Sequence of chain 2.A:
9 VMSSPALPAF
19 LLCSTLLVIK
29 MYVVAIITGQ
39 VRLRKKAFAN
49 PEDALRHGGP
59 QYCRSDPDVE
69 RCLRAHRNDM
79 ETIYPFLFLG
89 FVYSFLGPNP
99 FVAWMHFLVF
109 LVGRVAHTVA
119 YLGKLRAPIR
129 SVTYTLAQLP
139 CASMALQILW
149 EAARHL

This protein binds this small molecule.
Small molecule (SMILES): Cc1ccccc1-c1ccc(-c2ccc3c(c2)c(C)c(CC(C)(C)C(=O)O)n3Cc2ccc(Cl)cc2)cc1F

Binding-site contacts:
Ligand atom F1 contacts residue THR133 of chain 1.A at 3.3 Å.
Ligand atom C17 contacts residue ILE34 of chain 2.A at 3.8 Å (hydrophobic).
Ligand atom C11 contacts residue THR133 of chain 1.A at 3.3 Å.
Ligand atom CL1 contacts residue GSH1 of chain 1.D at 4.0 Å.
Ligand atom C12 contacts residue TYR132 of chain 1.A at 3.6 Å (hydrophobic).
Ligand atom C34 contacts residue HIS55 of chain 2.A at 3.8 Å.
Ligand atom C31 contacts residue GLY37 of chain 2.A at 3.6 Å.
Ligand atom C20 contacts residue JZR1 of chain 1.E at 4.0 Å.
Ligand atom O2 contacts residue ARG54 of chain 2.A at 2.8 Å (salt-bridge).
Ligand atom C19 contacts residue TYR30 of chain 2.A at 3.9 Å (hydrophobic).
Ligand atom C12 contacts residue THR133 of chain 1.A at 4.0 Å.
Ligand atom C18 contacts residue TYR30 of chain 2.A at 3.8 Å (hydrophobic).
Ligand atom C20 contacts residue ALA140 of chain 1.A at 3.6 Å (hydrophobic).
Ligand atom O1 contacts residue ARG54 of chain 2.A at 2.6 Å (salt-bridge).
Ligand atom O2 contacts residue PRO126 of chain 1.A at 3.5 Å.
Ligand atom C11 contacts residue TYR132 of chain 1.A at 3.6 Å (hydrophobic).
Ligand atom C32 contacts residue GSH1 of chain 1.D at 4.0 Å.
Ligand atom C29 contacts residue LEU41 of chain 2.A at 3.8 Å (hydrophobic).
Ligand atom C27 contacts residue ARG54 of chain 2.A at 3.5 Å.
Ligand atom C19 contacts residue GLN136 of chain 1.A at 4.0 Å.
Ligand atom C3 contacts residue VAL130 of chain 1.A at 4.0 Å (hydrophobic).
Ligand atom F1 contacts residue GLN136 of chain 1.A at 3.3 Å.
Ligand atom C22 contacts residue JZR1 of chain 1.E at 3.9 Å.
Ligand atom C30 contacts residue LEU41 of chain 2.A at 3.5 Å (hydrophobic).
Ligand atom C31 contacts residue LEU41 of chain 2.A at 3.9 Å (hydrophobic).
Ligand atom CL1 contacts residue PHE46 of chain 2.A at 3.6 Å.
Ligand atom C22 contacts residue LEU137 of chain 1.A at 3.9 Å (hydrophobic).
Ligand atom C14 contacts residue ILE34 of chain 2.A at 3.7 Å (hydrophobic).
Ligand atom C5 contacts residue THR133 of chain 1.A at 3.3 Å.
Ligand atom CL1 contacts residue ARG40 of chain 2.A at 3.8 Å.
Ligand atom O1 contacts residue PRO126 of chain 1.A at 4.0 Å.
Ligand atom C28 contacts residue LEU41 of chain 2.A at 3.8 Å (hydrophobic).
Ligand atom C3 contacts residue SER129 of chain 1.A at 3.7 Å.
Ligand atom O2 contacts residue HIS55 of chain 2.A at 4.0 Å.
Ligand atom C27 contacts residue PRO126 of chain 1.A at 3.9 Å (hydrophobic).
Ligand atom C20 contacts residue GLN136 of chain 1.A at 4.0 Å.
Ligand atom C3 contacts residue THR133 of chain 1.A at 3.6 Å.
Ligand atom C19 contacts residue ALA140 of chain 1.A at 3.9 Å (hydrophobic).
Ligand atom F1 contacts residue TYR132 of chain 1.A at 3.4 Å.
Ligand atom C18 contacts residue GLN136 of chain 1.A at 4.0 Å.

Sequence of chain 1.A:
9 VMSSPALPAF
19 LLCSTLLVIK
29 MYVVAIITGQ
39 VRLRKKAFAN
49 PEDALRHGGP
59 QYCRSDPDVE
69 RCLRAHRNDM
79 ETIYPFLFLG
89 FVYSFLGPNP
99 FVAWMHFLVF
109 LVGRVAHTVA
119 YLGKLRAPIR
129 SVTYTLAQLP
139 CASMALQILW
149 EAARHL